Binding-site contacts:
Ligand atom N2 contacts residue ASN239 of chain 1.C at 3.1 Å (h-bond).
Ligand atom C3 contacts residue ASN239 of chain 1.C at 3.7 Å.
Ligand atom C4 contacts residue ASN239 of chain 1.C at 4.0 Å.
Ligand atom C8 contacts residue ASN239 of chain 1.C at 4.0 Å.
Ligand atom C6 contacts residue ASN239 of chain 1.C at 4.1 Å.
Ligand atom O5 contacts residue ASN239 of chain 1.C at 2.3 Å (h-bond).
Ligand atom O7 contacts residue ASN239 of chain 1.C at 3.7 Å.
Ligand atom C5 contacts residue ASN239 of chain 1.C at 3.5 Å.
Ligand atom C1 contacts residue ASN239 of chain 1.C at 1.4 Å.
Ligand atom C7 contacts residue ASN239 of chain 1.C at 3.5 Å.
Ligand atom C2 contacts residue ASN239 of chain 1.C at 2.4 Å.

Sequence of chain 1.C:
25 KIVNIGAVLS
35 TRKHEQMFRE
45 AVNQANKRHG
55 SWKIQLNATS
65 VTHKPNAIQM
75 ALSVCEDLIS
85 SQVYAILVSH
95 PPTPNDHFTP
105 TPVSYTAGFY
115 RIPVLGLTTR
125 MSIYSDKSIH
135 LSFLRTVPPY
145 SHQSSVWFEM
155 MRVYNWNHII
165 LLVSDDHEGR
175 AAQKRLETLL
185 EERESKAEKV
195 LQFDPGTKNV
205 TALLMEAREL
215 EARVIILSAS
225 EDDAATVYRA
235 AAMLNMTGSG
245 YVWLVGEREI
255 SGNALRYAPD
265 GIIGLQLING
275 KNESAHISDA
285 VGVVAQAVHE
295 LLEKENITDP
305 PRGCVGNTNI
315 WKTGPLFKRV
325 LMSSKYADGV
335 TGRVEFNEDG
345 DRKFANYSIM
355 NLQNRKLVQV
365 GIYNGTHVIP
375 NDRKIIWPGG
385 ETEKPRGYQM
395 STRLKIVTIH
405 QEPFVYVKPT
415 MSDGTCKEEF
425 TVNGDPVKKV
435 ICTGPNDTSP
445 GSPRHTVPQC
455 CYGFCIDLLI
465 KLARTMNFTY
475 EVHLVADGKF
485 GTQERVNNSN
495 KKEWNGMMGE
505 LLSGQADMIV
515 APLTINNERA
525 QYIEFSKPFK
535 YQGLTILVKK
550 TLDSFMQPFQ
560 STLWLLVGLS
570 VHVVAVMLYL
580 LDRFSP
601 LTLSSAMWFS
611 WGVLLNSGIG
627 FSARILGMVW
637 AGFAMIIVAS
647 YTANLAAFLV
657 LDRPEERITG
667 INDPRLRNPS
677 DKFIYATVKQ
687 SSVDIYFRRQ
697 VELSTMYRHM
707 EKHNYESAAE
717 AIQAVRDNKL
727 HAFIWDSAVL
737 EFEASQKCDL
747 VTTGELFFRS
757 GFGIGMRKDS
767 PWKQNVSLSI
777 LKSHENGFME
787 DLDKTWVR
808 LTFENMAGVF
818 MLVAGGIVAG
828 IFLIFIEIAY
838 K

A small-molecule ligand and the protein it binds are described below.
Small molecule (SMILES): CC(=O)N[C@H]1[C@H](O[C@H]2[C@H](O)[C@@H](NC(C)=O)CO[C@@H]2CO)O[C@H](CO)[C@@H](O)[C@@H]1O